Binding-site contacts:
Ligand atom CA contacts residue MET110 of chain 2.B at 4.5 Å (hydrophobic).
Ligand atom OXT contacts residue PHE140 of chain 2.B at 3.0 Å.
Ligand atom N contacts residue PHE87 of chain 2.B at 4.1 Å.
Ligand atom N contacts residue VAL148 of chain 2.B at 4.4 Å.
Ligand atom O contacts residue PHE146 of chain 2.B at 4.4 Å.
Ligand atom CA contacts residue PHE87 of chain 2.B at 4.3 Å (hydrophobic).
Ligand atom O contacts residue SER85 of chain 2.B at 3.1 Å (h-bond).
Ligand atom O contacts residue TYR75 of chain 2.B at 4.0 Å.
Ligand atom N contacts residue SER85 of chain 2.B at 4.0 Å.
Ligand atom C contacts residue PHE140 of chain 2.B at 3.9 Å (hydrophobic).
Ligand atom C contacts residue MET110 of chain 2.B at 4.0 Å (hydrophobic).
Ligand atom C contacts residue PHE87 of chain 2.B at 4.4 Å (hydrophobic).
Ligand atom CA contacts residue ASP108 of chain 2.B at 3.8 Å.
Ligand atom O contacts residue TYR77 of chain 2.B at 4.0 Å.
Ligand atom N contacts residue ARG115 of chain 2.B at 3.9 Å.
Ligand atom CA contacts residue PHE140 of chain 2.B at 3.7 Å (hydrophobic).
Ligand atom OXT contacts residue MET110 of chain 2.B at 3.6 Å.
Ligand atom C contacts residue SER85 of chain 2.B at 4.0 Å.
Ligand atom CA contacts residue PHE146 of chain 2.B at 3.6 Å (hydrophobic).
Ligand atom C contacts residue ASP108 of chain 2.B at 4.2 Å.
Ligand atom C contacts residue PHE146 of chain 2.B at 3.9 Å (hydrophobic).
Ligand atom OXT contacts residue TYR77 of chain 2.B at 2.7 Å (h-bond).
Ligand atom O contacts residue MET110 of chain 2.B at 4.0 Å.
Ligand atom C contacts residue TYR77 of chain 2.B at 3.7 Å (hydrophobic).
Ligand atom OXT contacts residue PHE146 of chain 2.B at 3.8 Å.
Ligand atom O contacts residue PHE87 of chain 2.B at 3.6 Å.
Ligand atom N contacts residue ASP108 of chain 2.B at 2.5 Å (salt-bridge).
Ligand atom N contacts residue MET110 of chain 2.B at 4.0 Å.
Ligand atom O contacts residue ASP108 of chain 2.B at 3.9 Å.

Sequence of chain 2.B:
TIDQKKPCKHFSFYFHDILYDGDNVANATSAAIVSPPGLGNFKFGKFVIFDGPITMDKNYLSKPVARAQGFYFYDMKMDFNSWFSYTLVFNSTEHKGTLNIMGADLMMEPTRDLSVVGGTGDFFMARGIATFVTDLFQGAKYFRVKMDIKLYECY

The small molecule below binds the protein below.
Small molecule (SMILES): NCC(=O)O